A protein and the small-molecule ligand that binds it are described below.
Small molecule (SMILES): NS(=O)(=O)c1cc2c(cc1Cl)N[C@H]([C@H]1C[C@H]3C=C[C@@H]1C3)NS2(=O)=O

Sequence of chain 1.A:
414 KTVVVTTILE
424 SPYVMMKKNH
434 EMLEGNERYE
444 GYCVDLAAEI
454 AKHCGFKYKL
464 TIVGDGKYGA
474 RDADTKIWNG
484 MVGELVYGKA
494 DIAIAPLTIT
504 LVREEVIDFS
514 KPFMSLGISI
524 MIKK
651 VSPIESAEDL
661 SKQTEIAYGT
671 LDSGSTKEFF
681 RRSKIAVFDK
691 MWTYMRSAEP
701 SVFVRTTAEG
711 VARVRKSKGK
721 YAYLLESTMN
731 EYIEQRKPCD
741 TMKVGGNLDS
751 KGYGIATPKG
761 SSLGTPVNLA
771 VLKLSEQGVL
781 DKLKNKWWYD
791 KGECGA

Sequence of chain 1.D:
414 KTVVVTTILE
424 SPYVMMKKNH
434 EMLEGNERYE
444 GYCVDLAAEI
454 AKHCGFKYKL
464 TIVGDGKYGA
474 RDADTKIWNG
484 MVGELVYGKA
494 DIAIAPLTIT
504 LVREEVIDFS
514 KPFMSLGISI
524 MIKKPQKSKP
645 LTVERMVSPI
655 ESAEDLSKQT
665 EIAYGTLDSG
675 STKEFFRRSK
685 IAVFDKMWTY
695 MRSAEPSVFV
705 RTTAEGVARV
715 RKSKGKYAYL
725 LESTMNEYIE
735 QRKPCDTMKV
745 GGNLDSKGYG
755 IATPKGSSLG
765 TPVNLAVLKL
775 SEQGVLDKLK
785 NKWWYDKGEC

Binding-site contacts:
Ligand atom C7 contacts residue ILE502 of chain 1.A at 3.8 Å (hydrophobic).
Ligand atom N1 contacts residue PRO515 of chain 1.D at 2.8 Å (h-bond).
Ligand atom C14 contacts residue LEU780 of chain 1.D at 3.9 Å (hydrophobic).
Ligand atom O3 contacts residue MET517 of chain 1.D at 3.4 Å.
Ligand atom C3 contacts residue GLY752 of chain 1.A at 3.7 Å.
Ligand atom O2 contacts residue PRO515 of chain 1.D at 3.4 Å.
Ligand atom C5 contacts residue ILE502 of chain 1.A at 3.8 Å (hydrophobic).
Ligand atom O4 contacts residue LYS784 of chain 1.D at 3.8 Å.
Ligand atom N2 contacts residue SER750 of chain 1.A at 3.7 Å.
Ligand atom O3 contacts residue SER518 of chain 1.D at 3.0 Å (h-bond).
Ligand atom N3 contacts residue SER750 of chain 1.A at 3.5 Å (h-bond).
Ligand atom O1 contacts residue LYS751 of chain 1.A at 3.8 Å.
Ligand atom C4 contacts residue LYS751 of chain 1.A at 3.8 Å.
Ligand atom N3 contacts residue ASP781 of chain 1.D at 3.7 Å.
Ligand atom C2 contacts residue PRO515 of chain 1.D at 3.7 Å (hydrophobic).
Ligand atom N2 contacts residue PRO515 of chain 1.D at 3.6 Å (h-bond).
Ligand atom C4 contacts residue GLY752 of chain 1.A at 3.3 Å.
Ligand atom C11 contacts residue PHE516 of chain 1.D at 3.9 Å (hydrophobic).
Ligand atom C5 contacts residue LEU772 of chain 1.D at 3.6 Å (hydrophobic).
Ligand atom C14 contacts residue PHE516 of chain 1.D at 3.7 Å (hydrophobic).
Ligand atom C11 contacts residue SER518 of chain 1.D at 3.4 Å.
Ligand atom N2 contacts residue SER775 of chain 1.D at 3.4 Å (h-bond).
Ligand atom C6 contacts residue SER775 of chain 1.D at 3.7 Å.
Ligand atom C4 contacts residue ILE502 of chain 1.A at 3.7 Å (hydrophobic).
Ligand atom C7 contacts residue LYS514 of chain 1.D at 3.6 Å.
Ligand atom S2 contacts residue MET517 of chain 1.D at 4.0 Å.
Ligand atom C7 contacts residue LEU772 of chain 1.D at 3.7 Å (hydrophobic).
Ligand atom O2 contacts residue MET517 of chain 1.D at 3.4 Å.
Ligand atom O4 contacts residue MET517 of chain 1.D at 3.4 Å.
Ligand atom C12 contacts residue PHE516 of chain 1.D at 3.7 Å (hydrophobic).
Ligand atom C12 contacts residue MET517 of chain 1.D at 3.9 Å (hydrophobic).
Ligand atom C13 contacts residue PHE516 of chain 1.D at 3.6 Å (hydrophobic).
Ligand atom C8 contacts residue PRO515 of chain 1.D at 3.4 Å (hydrophobic).
Ligand atom O2 contacts residue SER518 of chain 1.D at 3.2 Å (h-bond).
Ligand atom S1 contacts residue PRO515 of chain 1.D at 3.8 Å.
Ligand atom CL contacts residue LEU780 of chain 1.D at 3.5 Å.
Ligand atom C11 contacts residue MET517 of chain 1.D at 3.6 Å (hydrophobic).
Ligand atom C1 contacts residue PRO515 of chain 1.D at 3.4 Å (hydrophobic).
Ligand atom C3 contacts residue PRO515 of chain 1.A at 3.6 Å (hydrophobic).
Ligand atom CL contacts residue ASP781 of chain 1.D at 2.9 Å.